Sequence of chain 8.OA:
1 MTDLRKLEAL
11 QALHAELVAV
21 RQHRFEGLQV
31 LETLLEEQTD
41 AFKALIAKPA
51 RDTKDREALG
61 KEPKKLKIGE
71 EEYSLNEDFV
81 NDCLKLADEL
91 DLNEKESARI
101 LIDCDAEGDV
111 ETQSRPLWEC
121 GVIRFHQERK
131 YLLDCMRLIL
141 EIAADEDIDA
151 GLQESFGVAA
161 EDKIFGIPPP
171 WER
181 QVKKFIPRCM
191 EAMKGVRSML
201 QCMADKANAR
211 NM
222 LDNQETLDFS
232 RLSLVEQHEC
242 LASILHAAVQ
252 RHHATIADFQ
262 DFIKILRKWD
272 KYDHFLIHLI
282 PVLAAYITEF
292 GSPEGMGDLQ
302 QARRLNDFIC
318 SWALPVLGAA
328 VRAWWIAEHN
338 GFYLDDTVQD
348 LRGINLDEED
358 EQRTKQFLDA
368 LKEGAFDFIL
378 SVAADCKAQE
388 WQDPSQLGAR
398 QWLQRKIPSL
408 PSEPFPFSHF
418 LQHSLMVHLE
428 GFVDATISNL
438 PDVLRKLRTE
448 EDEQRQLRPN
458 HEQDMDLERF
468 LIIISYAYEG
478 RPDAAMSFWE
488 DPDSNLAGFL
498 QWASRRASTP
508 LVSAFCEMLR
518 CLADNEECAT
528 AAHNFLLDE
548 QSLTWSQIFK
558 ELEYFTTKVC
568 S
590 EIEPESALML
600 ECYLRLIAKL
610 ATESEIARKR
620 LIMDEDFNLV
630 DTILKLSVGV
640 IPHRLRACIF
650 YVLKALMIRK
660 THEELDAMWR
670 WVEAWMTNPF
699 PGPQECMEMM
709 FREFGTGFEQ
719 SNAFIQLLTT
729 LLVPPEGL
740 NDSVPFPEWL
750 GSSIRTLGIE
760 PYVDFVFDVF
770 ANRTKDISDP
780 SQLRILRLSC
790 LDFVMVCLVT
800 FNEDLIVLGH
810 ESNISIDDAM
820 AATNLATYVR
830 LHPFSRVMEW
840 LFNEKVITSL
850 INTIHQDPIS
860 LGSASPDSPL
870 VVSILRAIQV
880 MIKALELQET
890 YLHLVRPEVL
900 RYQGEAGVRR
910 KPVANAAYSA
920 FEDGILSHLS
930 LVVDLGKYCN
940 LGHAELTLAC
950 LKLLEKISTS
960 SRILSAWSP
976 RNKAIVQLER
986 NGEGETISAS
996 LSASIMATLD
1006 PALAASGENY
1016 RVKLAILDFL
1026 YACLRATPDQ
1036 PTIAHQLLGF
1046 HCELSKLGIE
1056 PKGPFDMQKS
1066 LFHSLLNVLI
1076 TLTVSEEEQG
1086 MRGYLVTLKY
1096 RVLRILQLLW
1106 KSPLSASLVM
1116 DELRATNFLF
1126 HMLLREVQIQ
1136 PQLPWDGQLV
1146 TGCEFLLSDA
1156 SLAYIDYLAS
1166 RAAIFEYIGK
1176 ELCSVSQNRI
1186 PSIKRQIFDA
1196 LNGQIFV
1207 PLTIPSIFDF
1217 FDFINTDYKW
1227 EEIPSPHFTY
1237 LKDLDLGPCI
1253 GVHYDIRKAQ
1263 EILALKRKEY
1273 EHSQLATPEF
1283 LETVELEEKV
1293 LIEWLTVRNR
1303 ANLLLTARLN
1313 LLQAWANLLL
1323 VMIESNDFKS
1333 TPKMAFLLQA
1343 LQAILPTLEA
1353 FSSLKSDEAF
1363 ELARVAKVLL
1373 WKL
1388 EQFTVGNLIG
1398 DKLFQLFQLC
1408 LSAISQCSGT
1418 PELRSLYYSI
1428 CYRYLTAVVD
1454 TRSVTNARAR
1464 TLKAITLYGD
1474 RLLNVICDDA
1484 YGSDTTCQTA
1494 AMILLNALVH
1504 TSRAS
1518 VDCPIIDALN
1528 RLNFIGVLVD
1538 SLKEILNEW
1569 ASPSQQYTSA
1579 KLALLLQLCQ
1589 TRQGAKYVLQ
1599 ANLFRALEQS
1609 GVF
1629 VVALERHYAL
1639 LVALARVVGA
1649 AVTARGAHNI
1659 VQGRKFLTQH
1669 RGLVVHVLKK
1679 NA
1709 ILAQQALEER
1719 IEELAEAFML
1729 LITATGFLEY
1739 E

Binding-site contacts:
Ligand atom CD1 contacts residue PHE1125 of chain 8.OA at 3.6 Å (hydrophobic).
Ligand atom CD2 contacts residue THR1121 of chain 8.OA at 4.3 Å.
Ligand atom CG contacts residue HIS1126 of chain 8.OA at 4.3 Å.
Ligand atom CE1 contacts residue ASN1072 of chain 8.OA at 3.3 Å.
Ligand atom CA contacts residue HIS1126 of chain 8.OA at 4.3 Å.
Ligand atom CD2 contacts residue LEU1129 of chain 8.OA at 4.2 Å (hydrophobic).
Ligand atom OH contacts residue GLN1063 of chain 8.OA at 3.7 Å.
Ligand atom O contacts residue THR1121 of chain 8.OA at 4.0 Å.
Ligand atom CD2 contacts residue PHE1125 of chain 8.OA at 4.2 Å (hydrophobic).
Ligand atom CD1 contacts residue ALA1120 of chain 8.OA at 4.3 Å (hydrophobic).
Ligand atom C contacts residue VAL1202 of chain 8.OA at 4.2 Å (hydrophobic).
Ligand atom CE2 contacts residue ASN1072 of chain 8.OA at 4.4 Å.
Ligand atom CG contacts residue THR1121 of chain 8.OA at 3.3 Å.
Ligand atom O contacts residue VAL1202 of chain 8.OA at 3.2 Å.
Ligand atom C contacts residue HIS1126 of chain 8.OA at 4.0 Å.
Ligand atom CB contacts residue GLN1063 of chain 8.OA at 4.5 Å.
Ligand atom CD2 contacts residue ALA1120 of chain 8.OA at 3.5 Å (hydrophobic).
Ligand atom CE2 contacts residue GLN1063 of chain 8.OA at 3.3 Å.
Ligand atom O contacts residue GLN1063 of chain 8.OA at 2.9 Å (h-bond).
Ligand atom CB contacts residue THR1121 of chain 8.OA at 3.3 Å.
Ligand atom CD1 contacts residue THR1121 of chain 8.OA at 3.0 Å.
Ligand atom CD2 contacts residue GLN1063 of chain 8.OA at 3.6 Å.
Ligand atom CD2 contacts residue HIS1126 of chain 8.OA at 3.4 Å.
Ligand atom OH contacts residue HIS1068 of chain 8.OA at 3.8 Å.
Ligand atom CZ contacts residue ASN1072 of chain 8.OA at 3.5 Å.
Ligand atom SD contacts residue ASN1072 of chain 8.OA at 3.7 Å.
Ligand atom CG2 contacts residue GLN1063 of chain 8.OA at 3.3 Å.
Ligand atom CD2 contacts residue THR1121 of chain 8.OA at 4.0 Å.
Ligand atom OH contacts residue ASN1072 of chain 8.OA at 3.1 Å (h-bond).
Ligand atom O contacts residue HIS1126 of chain 8.OA at 3.3 Å (h-bond).
Ligand atom CA contacts residue GLN1063 of chain 8.OA at 4.3 Å.
Ligand atom CG contacts residue ALA1120 of chain 8.OA at 4.4 Å (hydrophobic).
Ligand atom C contacts residue GLN1063 of chain 8.OA at 3.9 Å.
Ligand atom CD1 contacts residue ASN1072 of chain 8.OA at 4.0 Å.
Ligand atom CE1 contacts residue THR1121 of chain 8.OA at 3.9 Å.
Ligand atom CZ contacts residue GLN1063 of chain 8.OA at 4.1 Å.
Ligand atom CD1 contacts residue GLN1063 of chain 8.OA at 3.8 Å.
Ligand atom CG contacts residue ASN1072 of chain 8.OA at 4.2 Å.
Ligand atom CG contacts residue GLN1063 of chain 8.OA at 4.3 Å.
Ligand atom CD1 contacts residue ASN1122 of chain 8.OA at 4.3 Å.

This small molecule binds to this protein.
Small molecule (SMILES): CC[C@H](C)[C@H](N)C(=O)N[C@@H](CC(C)C)C(=O)N1CCC[C@H]1C(=O)N[C@@H](CCSC)C(=O)N[C@@H](Cc1ccc(O)cc1)C(=O)N[C@@H](CCCCN)C(=O)N[C@@H](CC(C)C)C(=O)N[C@@H](CO)C(=O)N1CCC[C@H]1C=O